The protein below binds the small molecule below.
Small molecule (SMILES): CC(=O)N[C@@H]1[C@@H](O)[C@H](O[C@@H]2O[C@H](CO[C@]3(C(=O)O)C[C@H](O)[C@@H](NC(C)=O)[C@H]([C@H](O)[C@H](O)CO)O3)[C@H](O)[C@H](O)[C@H]2O)[C@@H](CO)O[C@H]1O

Binding-site contacts:
Ligand atom C5 contacts residue ASN275 of chain 6.A at 3.5 Å.
Ligand atom N5 contacts residue ASN275 of chain 6.A at 3.5 Å (h-bond).
Ligand atom O6 contacts residue ASP91 of chain 6.B at 3.2 Å.
Ligand atom C8 contacts residue ASN180 of chain 6.B at 3.0 Å.
Ligand atom C11 contacts residue ILE233 of chain 6.B at 3.5 Å (hydrophobic).
Ligand atom O1B contacts residue ASP91 of chain 6.B at 3.8 Å.
Ligand atom O4 contacts residue PRO231 of chain 6.B at 3.8 Å.
Ligand atom C4 contacts residue ARG104 of chain 6.B at 3.7 Å.
Ligand atom C4 contacts residue PRO231 of chain 6.B at 3.4 Å (hydrophobic).
Ligand atom O4 contacts residue ASP232 of chain 6.B at 2.9 Å (salt-bridge).
Ligand atom O4 contacts residue ASP91 of chain 6.B at 2.4 Å (salt-bridge).
Ligand atom O6 contacts residue PRO274 of chain 6.A at 3.8 Å.
Ligand atom O10 contacts residue LYS270 of chain 6.A at 3.0 Å (salt-bridge).
Ligand atom C1 contacts residue ARG104 of chain 6.B at 3.4 Å.
Ligand atom C11 contacts residue ASP232 of chain 6.B at 3.4 Å.
Ligand atom O10 contacts residue ASN275 of chain 6.A at 2.7 Å (h-bond).
Ligand atom C10 contacts residue ASP232 of chain 6.B at 3.6 Å.
Ligand atom C4 contacts residue ASN275 of chain 6.A at 3.7 Å.
Ligand atom C7 contacts residue ASN180 of chain 6.B at 3.5 Å.
Ligand atom O7 contacts residue ASN180 of chain 6.B at 3.2 Å (h-bond).
Ligand atom C4 contacts residue PRO274 of chain 6.A at 3.8 Å (hydrophobic).
Ligand atom O7 contacts residue LYS270 of chain 6.A at 3.4 Å (salt-bridge).
Ligand atom O3 contacts residue PRO274 of chain 6.A at 3.6 Å.
Ligand atom O1B contacts residue ARG104 of chain 6.B at 2.4 Å (salt-bridge).
Ligand atom C10 contacts residue ASN275 of chain 6.A at 3.2 Å.
Ligand atom N5 contacts residue PRO231 of chain 6.B at 2.6 Å (h-bond).
Ligand atom O3 contacts residue GLY282 of chain 6.A at 3.3 Å.
Ligand atom C11 contacts residue GLY234 of chain 6.B at 3.7 Å.
Ligand atom O7 contacts residue PRO274 of chain 6.A at 3.5 Å.
Ligand atom O4 contacts residue ARG95 of chain 6.B at 3.3 Å (salt-bridge).
Ligand atom C4 contacts residue ASP232 of chain 6.B at 3.5 Å.
Ligand atom C10 contacts residue PRO231 of chain 6.B at 3.5 Å (hydrophobic).
Ligand atom C5 contacts residue PRO231 of chain 6.B at 3.4 Å (hydrophobic).
Ligand atom C4 contacts residue ASP91 of chain 6.B at 3.4 Å.
Ligand atom O4 contacts residue ASN275 of chain 6.A at 2.8 Å (h-bond).
Ligand atom C3 contacts residue PRO274 of chain 6.A at 3.7 Å (hydrophobic).
Ligand atom C10 contacts residue LYS270 of chain 6.A at 3.6 Å.
Ligand atom C3 contacts residue ARG104 of chain 6.B at 3.8 Å.
Ligand atom C3 contacts residue ARG95 of chain 6.B at 3.8 Å.
Ligand atom C11 contacts residue PRO231 of chain 6.B at 3.5 Å (hydrophobic).

Sequence of chain 6.A:
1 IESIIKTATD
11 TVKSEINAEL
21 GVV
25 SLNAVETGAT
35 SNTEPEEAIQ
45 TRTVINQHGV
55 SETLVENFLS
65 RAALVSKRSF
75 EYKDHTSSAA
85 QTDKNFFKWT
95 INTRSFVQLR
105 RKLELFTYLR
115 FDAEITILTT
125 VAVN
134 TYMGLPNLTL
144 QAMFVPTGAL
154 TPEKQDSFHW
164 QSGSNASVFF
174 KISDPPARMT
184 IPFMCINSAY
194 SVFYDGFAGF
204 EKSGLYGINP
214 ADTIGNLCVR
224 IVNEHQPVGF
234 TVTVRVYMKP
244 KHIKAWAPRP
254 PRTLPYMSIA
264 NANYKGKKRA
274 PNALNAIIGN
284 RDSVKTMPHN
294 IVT

Sequence of chain 6.B:
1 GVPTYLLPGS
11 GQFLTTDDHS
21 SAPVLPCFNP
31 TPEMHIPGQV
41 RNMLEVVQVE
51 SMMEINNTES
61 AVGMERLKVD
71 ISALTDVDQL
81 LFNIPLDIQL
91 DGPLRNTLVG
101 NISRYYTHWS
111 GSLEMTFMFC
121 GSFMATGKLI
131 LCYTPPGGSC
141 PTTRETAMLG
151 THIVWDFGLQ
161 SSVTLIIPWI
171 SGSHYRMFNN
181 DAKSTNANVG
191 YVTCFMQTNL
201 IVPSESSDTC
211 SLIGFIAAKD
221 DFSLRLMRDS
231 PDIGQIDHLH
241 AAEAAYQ